Binding-site contacts:
Ligand atom C7 contacts residue ASN120 of chain 1.E at 3.2 Å.
Ligand atom O7 contacts residue THR97 of chain 1.E at 4.0 Å.
Ligand atom C4 contacts residue ASN120 of chain 1.E at 4.2 Å.
Ligand atom C8 contacts residue ASN99 of chain 1.E at 4.4 Å.
Ligand atom C8 contacts residue PHE119 of chain 1.E at 3.6 Å (hydrophobic).
Ligand atom C3 contacts residue ASN120 of chain 1.E at 3.8 Å.
Ligand atom C7 contacts residue PHE119 of chain 1.E at 4.4 Å (hydrophobic).
Ligand atom N2 contacts residue ASN120 of chain 1.E at 2.9 Å (h-bond).
Ligand atom C8 contacts residue ASN120 of chain 1.E at 4.2 Å.
Ligand atom C5 contacts residue ASN120 of chain 1.E at 3.6 Å.
Ligand atom C8 contacts residue SER118 of chain 1.E at 3.3 Å.
Ligand atom C2 contacts residue ASN120 of chain 1.E at 2.5 Å.
Ligand atom C1 contacts residue ASN120 of chain 1.E at 1.4 Å.
Ligand atom O7 contacts residue PHE119 of chain 1.E at 4.5 Å.
Ligand atom O7 contacts residue ASN120 of chain 1.E at 3.1 Å (h-bond).
Ligand atom O5 contacts residue ASN120 of chain 1.E at 2.3 Å (h-bond).

Sequence of chain 1.E:
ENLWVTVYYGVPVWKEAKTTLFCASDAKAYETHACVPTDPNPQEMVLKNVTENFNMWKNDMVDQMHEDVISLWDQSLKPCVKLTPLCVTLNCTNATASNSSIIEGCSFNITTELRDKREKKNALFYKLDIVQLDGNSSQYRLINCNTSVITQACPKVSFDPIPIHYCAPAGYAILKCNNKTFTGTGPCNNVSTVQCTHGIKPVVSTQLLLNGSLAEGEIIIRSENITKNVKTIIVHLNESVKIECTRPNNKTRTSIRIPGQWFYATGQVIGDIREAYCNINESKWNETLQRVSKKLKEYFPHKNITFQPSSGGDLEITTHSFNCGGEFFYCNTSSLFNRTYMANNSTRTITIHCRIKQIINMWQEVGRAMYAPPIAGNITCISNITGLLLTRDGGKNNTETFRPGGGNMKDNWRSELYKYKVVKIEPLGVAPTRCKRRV

The protein below binds the small molecule below.
Small molecule (SMILES): CC(=O)N[C@H]1[C@H](O[C@H]2[C@H](O)[C@@H](NC(C)=O)CO[C@@H]2CO)O[C@H](CO)[C@@H](O)[C@@H]1O